Binding-site contacts:
Ligand atom O5 contacts residue GLU154 of chain 1.A at 3.1 Å (salt-bridge).
Ligand atom C1 contacts residue ASN125 of chain 1.A at 3.2 Å.
Ligand atom C6 contacts residue VAL169 of chain 1.A at 4.3 Å (hydrophobic).
Ligand atom O6 contacts residue ASN125 of chain 1.A at 4.4 Å.
Ligand atom O5 contacts residue ASN125 of chain 1.A at 3.5 Å (h-bond).
Ligand atom C5 contacts residue ASN122 of chain 1.A at 3.7 Å.
Ligand atom C1 contacts residue ASN122 of chain 1.A at 1.4 Å.
Ligand atom O5 contacts residue THR124 of chain 1.A at 4.2 Å.
Ligand atom C3 contacts residue ASN125 of chain 1.A at 4.2 Å.
Ligand atom N2 contacts residue THR124 of chain 1.A at 3.4 Å.
Ligand atom C2 contacts residue ASN125 of chain 1.A at 4.2 Å.
Ligand atom O7 contacts residue ASN122 of chain 1.A at 3.8 Å.
Ligand atom C6 contacts residue GLU154 of chain 1.A at 3.2 Å.
Ligand atom C6 contacts residue ASN125 of chain 1.A at 3.8 Å.
Ligand atom C1 contacts residue GLU154 of chain 1.A at 4.2 Å.
Ligand atom C3 contacts residue ASN122 of chain 1.A at 3.8 Å.
Ligand atom C4 contacts residue GLU154 of chain 1.A at 4.0 Å.
Ligand atom C5 contacts residue ASN125 of chain 1.A at 3.4 Å.
Ligand atom C5 contacts residue GLU154 of chain 1.A at 3.6 Å.
Ligand atom C4 contacts residue ASN122 of chain 1.A at 4.2 Å.
Ligand atom C7 contacts residue ASN122 of chain 1.A at 3.6 Å.
Ligand atom C7 contacts residue THR124 of chain 1.A at 4.0 Å.
Ligand atom C4 contacts residue ASN125 of chain 1.A at 4.4 Å.
Ligand atom O6 contacts residue VAL127 of chain 1.A at 4.4 Å.
Ligand atom C3 contacts residue THR124 of chain 1.A at 4.1 Å.
Ligand atom C2 contacts residue THR124 of chain 1.A at 3.7 Å.
Ligand atom N2 contacts residue ASN122 of chain 1.A at 2.9 Å (h-bond).
Ligand atom O6 contacts residue GLU154 of chain 1.A at 4.0 Å.
Ligand atom C6 contacts residue VAL127 of chain 1.A at 3.7 Å (hydrophobic).
Ligand atom C2 contacts residue ASN122 of chain 1.A at 2.4 Å.
Ligand atom C1 contacts residue THR124 of chain 1.A at 3.2 Å.
Ligand atom C8 contacts residue THR124 of chain 1.A at 3.6 Å.
Ligand atom O5 contacts residue ASN122 of chain 1.A at 2.4 Å (h-bond).

Sequence of chain 1.A:
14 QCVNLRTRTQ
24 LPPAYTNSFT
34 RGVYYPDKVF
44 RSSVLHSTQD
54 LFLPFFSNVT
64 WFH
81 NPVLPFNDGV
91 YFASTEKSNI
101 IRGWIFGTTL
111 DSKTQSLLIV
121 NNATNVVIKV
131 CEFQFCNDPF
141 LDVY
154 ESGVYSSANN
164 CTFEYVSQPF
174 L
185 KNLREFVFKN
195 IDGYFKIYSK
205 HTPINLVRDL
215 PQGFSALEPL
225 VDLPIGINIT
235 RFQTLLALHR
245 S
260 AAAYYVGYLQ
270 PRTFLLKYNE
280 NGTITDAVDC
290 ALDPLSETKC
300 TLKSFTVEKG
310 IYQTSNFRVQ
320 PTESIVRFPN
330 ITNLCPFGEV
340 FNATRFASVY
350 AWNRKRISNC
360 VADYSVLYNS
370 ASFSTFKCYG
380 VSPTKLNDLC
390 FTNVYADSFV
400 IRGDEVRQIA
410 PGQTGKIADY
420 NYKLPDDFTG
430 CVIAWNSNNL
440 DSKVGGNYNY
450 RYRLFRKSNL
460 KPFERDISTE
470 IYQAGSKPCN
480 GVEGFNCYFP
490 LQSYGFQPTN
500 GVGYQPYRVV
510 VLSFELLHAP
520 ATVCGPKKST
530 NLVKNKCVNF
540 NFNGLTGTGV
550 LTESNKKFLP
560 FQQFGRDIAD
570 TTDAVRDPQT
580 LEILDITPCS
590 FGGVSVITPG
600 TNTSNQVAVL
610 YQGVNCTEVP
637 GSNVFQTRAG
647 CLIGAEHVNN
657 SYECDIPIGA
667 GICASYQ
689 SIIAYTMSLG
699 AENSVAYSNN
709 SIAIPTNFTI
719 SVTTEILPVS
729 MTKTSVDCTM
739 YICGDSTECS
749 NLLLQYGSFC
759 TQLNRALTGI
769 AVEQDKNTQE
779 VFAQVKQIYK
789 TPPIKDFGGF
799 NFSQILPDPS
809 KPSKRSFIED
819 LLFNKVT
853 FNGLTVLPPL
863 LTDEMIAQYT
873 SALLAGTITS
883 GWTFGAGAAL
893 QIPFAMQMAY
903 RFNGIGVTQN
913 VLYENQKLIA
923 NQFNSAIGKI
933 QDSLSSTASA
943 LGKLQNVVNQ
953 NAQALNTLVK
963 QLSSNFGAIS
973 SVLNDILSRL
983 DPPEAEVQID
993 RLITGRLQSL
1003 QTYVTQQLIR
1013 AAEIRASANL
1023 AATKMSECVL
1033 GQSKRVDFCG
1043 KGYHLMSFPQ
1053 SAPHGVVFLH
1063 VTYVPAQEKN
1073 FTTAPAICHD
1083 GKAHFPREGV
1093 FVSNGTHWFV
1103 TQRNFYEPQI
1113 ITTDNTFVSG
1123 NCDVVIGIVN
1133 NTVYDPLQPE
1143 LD

This small molecule binds to this protein.
Small molecule (SMILES): CC(=O)N[C@H]1[C@H](O[C@H]2[C@H](O)[C@@H](NC(C)=O)CO[C@@H]2CO)O[C@H](CO)[C@@H](O)[C@@H]1O